Sequence of chain 1.A:
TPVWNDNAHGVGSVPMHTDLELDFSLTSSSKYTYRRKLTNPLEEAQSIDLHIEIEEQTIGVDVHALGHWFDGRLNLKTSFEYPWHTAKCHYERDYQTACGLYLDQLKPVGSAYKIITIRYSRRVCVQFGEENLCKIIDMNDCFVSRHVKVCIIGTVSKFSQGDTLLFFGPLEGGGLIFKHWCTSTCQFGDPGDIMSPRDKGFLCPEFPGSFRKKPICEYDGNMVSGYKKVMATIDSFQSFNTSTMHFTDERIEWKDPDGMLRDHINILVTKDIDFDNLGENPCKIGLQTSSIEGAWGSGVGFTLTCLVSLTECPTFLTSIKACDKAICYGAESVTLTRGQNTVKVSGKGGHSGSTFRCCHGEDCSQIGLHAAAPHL

A small-molecule ligand and the protein it binds are described below.
Small molecule (SMILES): CC(=O)N[C@H]1[C@H](O[C@H]2[C@H](O)[C@@H](NC(C)=O)CO[C@@H]2CO[C@H]2O[C@@H](C)[C@@H](O)[C@@H](O)[C@@H]2O)O[C@H](CO)[C@@H](O)[C@@H]1O

Binding-site contacts:
Ligand atom C7 contacts residue ASN280 of chain 3.A at 3.3 Å.
Ligand atom O4 contacts residue PHE201 of chain 3.A at 3.2 Å.
Ligand atom C3 contacts residue LEU204 of chain 3.A at 3.6 Å (hydrophobic).
Ligand atom C8 contacts residue GLU332 of chain 1.A at 4.1 Å.
Ligand atom C4 contacts residue PHE201 of chain 3.A at 3.8 Å (hydrophobic).
Ligand atom N2 contacts residue ASN280 of chain 3.A at 2.7 Å (h-bond).
Ligand atom C1 contacts residue SER385 of chain 1.A at 4.0 Å.
Ligand atom O5 contacts residue ASN280 of chain 3.A at 2.4 Å (h-bond).
Ligand atom C5 contacts residue GLY208 of chain 3.A at 4.0 Å.
Ligand atom O3 contacts residue LEU204 of chain 3.A at 3.6 Å.
Ligand atom O7 contacts residue GLU332 of chain 1.A at 3.3 Å.
Ligand atom C3 contacts residue ASN280 of chain 3.A at 3.8 Å.
Ligand atom O7 contacts residue ASN280 of chain 3.A at 3.5 Å (h-bond).
Ligand atom C7 contacts residue SER385 of chain 1.A at 3.6 Å.
Ligand atom C7 contacts residue THR342 of chain 1.A at 3.7 Å.
Ligand atom O3 contacts residue GLU332 of chain 1.A at 2.2 Å (salt-bridge).
Ligand atom C7 contacts residue GLU332 of chain 1.A at 3.8 Å.
Ligand atom C4 contacts residue LEU204 of chain 3.A at 3.5 Å (hydrophobic).
Ligand atom C8 contacts residue GLY340 of chain 1.A at 3.5 Å.
Ligand atom C8 contacts residue PHE341 of chain 1.A at 4.1 Å (hydrophobic).
Ligand atom N2 contacts residue GLU332 of chain 1.A at 3.9 Å.
Ligand atom N2 contacts residue GLY206 of chain 3.A at 4.3 Å.
Ligand atom C8 contacts residue GLY333 of chain 1.A at 3.6 Å.
Ligand atom C4 contacts residue GLU332 of chain 1.A at 3.8 Å.
Ligand atom C6 contacts residue SER278 of chain 3.A at 3.7 Å.
Ligand atom O3 contacts residue PHE201 of chain 3.A at 4.0 Å.
Ligand atom C6 contacts residue GLY208 of chain 3.A at 3.2 Å.
Ligand atom O7 contacts residue THR342 of chain 1.A at 2.7 Å (h-bond).
Ligand atom C2 contacts residue GLU332 of chain 1.A at 3.5 Å.
Ligand atom C1 contacts residue ASN280 of chain 3.A at 1.4 Å.
Ligand atom C1 contacts residue GLY206 of chain 3.A at 4.0 Å.
Ligand atom C4 contacts residue ASN280 of chain 3.A at 4.2 Å.
Ligand atom O4 contacts residue THR342 of chain 1.A at 4.0 Å.
Ligand atom O7 contacts residue SER385 of chain 1.A at 2.5 Å (h-bond).
Ligand atom C2 contacts residue ASN280 of chain 3.A at 2.4 Å.
Ligand atom C3 contacts residue GLU332 of chain 1.A at 3.2 Å.
Ligand atom C6 contacts residue LEU209 of chain 3.A at 3.5 Å (hydrophobic).
Ligand atom C8 contacts residue THR342 of chain 1.A at 4.2 Å.
Ligand atom C2 contacts residue GLY206 of chain 3.A at 4.0 Å.
Ligand atom C5 contacts residue ASN280 of chain 3.A at 3.7 Å.

Sequence of chain 3.A:
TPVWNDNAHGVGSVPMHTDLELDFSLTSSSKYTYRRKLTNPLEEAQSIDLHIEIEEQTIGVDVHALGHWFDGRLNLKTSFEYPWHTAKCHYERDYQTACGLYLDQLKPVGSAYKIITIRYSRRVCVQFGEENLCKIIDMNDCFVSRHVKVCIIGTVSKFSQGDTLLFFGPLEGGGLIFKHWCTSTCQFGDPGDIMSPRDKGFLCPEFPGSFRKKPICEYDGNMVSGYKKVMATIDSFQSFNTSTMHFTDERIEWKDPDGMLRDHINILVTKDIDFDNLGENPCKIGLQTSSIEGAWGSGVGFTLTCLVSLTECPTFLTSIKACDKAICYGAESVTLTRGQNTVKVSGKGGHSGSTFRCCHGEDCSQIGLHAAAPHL